Binding-site contacts:
Ligand atom CD1 contacts residue TYR32 of chain 1.A at 3.7 Å (hydrophobic).
Ligand atom CG contacts residue TYR96 of chain 2.B at 4.2 Å (hydrophobic).
Ligand atom CD1 contacts residue MET108 of chain 1.A at 4.2 Å (hydrophobic).
Ligand atom OXT contacts residue GLY197 of chain 2.B at 4.2 Å.
Ligand atom O contacts residue ALA259 of chain 2.B at 3.6 Å.
Ligand atom OXT contacts residue ALA259 of chain 2.B at 3.2 Å (h-bond).
Ligand atom CD2 contacts residue TYR165 of chain 2.B at 4.4 Å (hydrophobic).
Ligand atom N contacts residue PLP1 of chain 2.F at 1.4 Å.
Ligand atom N contacts residue TYR165 of chain 2.B at 4.0 Å.
Ligand atom CD1 contacts residue TRP127 of chain 2.B at 4.3 Å (hydrophobic).
Ligand atom O contacts residue PLP1 of chain 2.F at 4.1 Å.
Ligand atom CA contacts residue TYR96 of chain 2.B at 4.1 Å (hydrophobic).
Ligand atom OXT contacts residue THR258 of chain 2.B at 3.6 Å (h-bond).
Ligand atom O contacts residue THR258 of chain 2.B at 3.4 Å.
Ligand atom CD2 contacts residue VAL110 of chain 1.A at 4.0 Å (hydrophobic).
Ligand atom CB2 contacts residue PLP1 of chain 2.F at 3.0 Å.
Ligand atom N contacts residue LYS160 of chain 2.B at 3.3 Å (salt-bridge).
Ligand atom CD2 contacts residue GLY197 of chain 2.B at 3.9 Å.
Ligand atom C contacts residue THR258 of chain 2.B at 4.0 Å.
Ligand atom OXT contacts residue PLP1 of chain 2.F at 3.1 Å.
Ligand atom CB2 contacts residue TYR96 of chain 2.B at 4.1 Å (hydrophobic).
Ligand atom CD1 contacts residue VAL110 of chain 1.A at 4.0 Å (hydrophobic).
Ligand atom OXT contacts residue GLY257 of chain 2.B at 4.3 Å.
Ligand atom O contacts residue GLY39 of chain 2.B at 3.6 Å.
Ligand atom CB1 contacts residue PHE37 of chain 2.B at 4.1 Å (hydrophobic).
Ligand atom CB1 contacts residue PLP1 of chain 2.F at 3.7 Å.
Ligand atom CB1 contacts residue TYR96 of chain 2.B at 3.7 Å (hydrophobic).
Ligand atom O contacts residue TYR96 of chain 2.B at 3.0 Å (h-bond).
Ligand atom N contacts residue GLY197 of chain 2.B at 3.9 Å.
Ligand atom C contacts residue ALA259 of chain 2.B at 3.8 Å (hydrophobic).
Ligand atom CB2 contacts residue GLY39 of chain 2.B at 3.9 Å.
Ligand atom CD2 contacts residue PLP1 of chain 2.F at 3.8 Å.
Ligand atom C contacts residue PLP1 of chain 2.F at 3.1 Å.
Ligand atom CD1 contacts residue TYR96 of chain 2.B at 4.2 Å (hydrophobic).
Ligand atom CD1 contacts residue TYR130 of chain 2.B at 4.4 Å (hydrophobic).
Ligand atom CB2 contacts residue PHE37 of chain 2.B at 4.1 Å (hydrophobic).
Ligand atom CA contacts residue LYS160 of chain 2.B at 3.9 Å.
Ligand atom CA contacts residue PLP1 of chain 2.F at 2.5 Å.
Ligand atom CB2 contacts residue LYS160 of chain 2.B at 3.2 Å.
Ligand atom C contacts residue TYR96 of chain 2.B at 3.8 Å (hydrophobic).

Sequence of chain 1.A:
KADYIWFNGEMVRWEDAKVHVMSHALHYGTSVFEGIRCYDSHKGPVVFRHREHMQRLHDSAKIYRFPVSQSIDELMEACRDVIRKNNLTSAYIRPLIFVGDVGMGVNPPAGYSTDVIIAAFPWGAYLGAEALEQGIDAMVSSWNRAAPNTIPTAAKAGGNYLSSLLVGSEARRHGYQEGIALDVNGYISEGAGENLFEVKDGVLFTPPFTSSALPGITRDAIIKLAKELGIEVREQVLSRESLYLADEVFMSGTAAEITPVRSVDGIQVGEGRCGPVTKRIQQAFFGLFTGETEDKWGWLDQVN

This protein binds this small molecule.
Small molecule (SMILES): CC(C)C[C@](C)(N)C(=O)O

Sequence of chain 2.B:
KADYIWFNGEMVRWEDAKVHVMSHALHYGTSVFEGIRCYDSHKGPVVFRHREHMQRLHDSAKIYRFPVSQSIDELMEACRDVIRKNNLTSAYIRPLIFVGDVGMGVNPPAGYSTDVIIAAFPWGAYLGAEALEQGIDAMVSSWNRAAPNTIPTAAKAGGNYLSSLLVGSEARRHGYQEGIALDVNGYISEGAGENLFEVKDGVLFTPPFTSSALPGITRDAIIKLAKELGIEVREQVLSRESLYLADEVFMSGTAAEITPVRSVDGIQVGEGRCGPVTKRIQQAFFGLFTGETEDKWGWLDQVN